Sequence of chain 1.H:
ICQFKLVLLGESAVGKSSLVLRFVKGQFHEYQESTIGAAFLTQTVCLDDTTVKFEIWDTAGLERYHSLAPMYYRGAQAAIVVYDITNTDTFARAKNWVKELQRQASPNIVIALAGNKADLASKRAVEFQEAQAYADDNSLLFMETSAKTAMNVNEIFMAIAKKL

Binding-site contacts:
Ligand atom O3G contacts residue GLY67 of chain 1.H at 3.5 Å (h-bond).
Ligand atom O3' contacts residue GLU36 of chain 1.H at 2.8 Å (salt-bridge).
Ligand atom O2G contacts residue SER40 of chain 1.H at 3.4 Å (h-bond).
Ligand atom PG contacts residue SER40 of chain 1.H at 3.4 Å.
Ligand atom O6 contacts residue LYS154 of chain 1.H at 3.1 Å (salt-bridge).
Ligand atom O1B contacts residue VAL20 of chain 1.H at 3.1 Å (h-bond).
Ligand atom O1B contacts residue ALA19 of chain 1.H at 3.4 Å (h-bond).
Ligand atom O1G contacts residue SER40 of chain 1.H at 2.4 Å (h-bond).
Ligand atom O2G contacts residue MG1 of chain 1.Y at 2.4 Å.
Ligand atom N7 contacts residue ASN122 of chain 1.H at 3.2 Å (h-bond).
Ligand atom O6 contacts residue ASP125 of chain 1.H at 3.3 Å (salt-bridge).
Ligand atom O2' contacts residue HIS35 of chain 1.H at 2.6 Å (h-bond).
Ligand atom O2B contacts residue MG1 of chain 1.Y at 2.0 Å.
Ligand atom O3A contacts residue ALA19 of chain 1.H at 3.4 Å.
Ligand atom O2' contacts residue PHE34 of chain 1.H at 3.6 Å.
Ligand atom O1G contacts residue SER18 of chain 1.H at 2.6 Å (h-bond).
Ligand atom O1A contacts residue SER23 of chain 1.H at 3.3 Å (h-bond).
Ligand atom O1A contacts residue GLY21 of chain 1.H at 3.3 Å.
Ligand atom N1 contacts residue ASP125 of chain 1.H at 2.8 Å (salt-bridge).
Ligand atom PG contacts residue MG1 of chain 1.Y at 3.4 Å.
Ligand atom C6 contacts residue ASP125 of chain 1.H at 3.5 Å.
Ligand atom O6 contacts residue SER152 of chain 1.H at 3.2 Å (h-bond).
Ligand atom O3G contacts residue LYS22 of chain 1.H at 2.4 Å (salt-bridge).
Ligand atom O2G contacts residue THR41 of chain 1.H at 2.6 Å (h-bond).
Ligand atom N7 contacts residue PHE34 of chain 1.H at 3.5 Å.
Ligand atom O1A contacts residue SER24 of chain 1.H at 3.1 Å (h-bond).
Ligand atom O2B contacts residue SER23 of chain 1.H at 3.2 Å (h-bond).
Ligand atom O4' contacts residue LYS123 of chain 1.H at 3.2 Å (salt-bridge).
Ligand atom O1B contacts residue GLY21 of chain 1.H at 3.1 Å (h-bond).
Ligand atom N2 contacts residue ASP125 of chain 1.H at 3.0 Å (salt-bridge).
Ligand atom O1B contacts residue LYS22 of chain 1.H at 2.6 Å (salt-bridge).
Ligand atom N3B contacts residue ALA19 of chain 1.H at 3.0 Å (h-bond).
Ligand atom PB contacts residue MG1 of chain 1.Y at 3.3 Å.
Ligand atom O2' contacts residue GLU36 of chain 1.H at 3.1 Å (salt-bridge).
Ligand atom C5 contacts residue PHE34 of chain 1.H at 3.4 Å (hydrophobic).
Ligand atom N9 contacts residue LYS123 of chain 1.H at 3.5 Å.
Ligand atom C4 contacts residue PHE34 of chain 1.H at 3.4 Å (hydrophobic).
Ligand atom N1 contacts residue LYS154 of chain 1.H at 3.5 Å.
Ligand atom O6 contacts residue ALA153 of chain 1.H at 2.8 Å (h-bond).
Ligand atom O3A contacts residue GLY21 of chain 1.H at 3.1 Å (h-bond).

The small molecule below binds the protein below.
Small molecule (SMILES): Nc1nc2c(ncn2[C@@H]2O[C@H](CO[P](=O)(O)O[P](=O)(O)NP(=O)(O)O)[C@@H](O)[C@H]2O)c(=O)[nH]1